Sequence of chain 1.B:
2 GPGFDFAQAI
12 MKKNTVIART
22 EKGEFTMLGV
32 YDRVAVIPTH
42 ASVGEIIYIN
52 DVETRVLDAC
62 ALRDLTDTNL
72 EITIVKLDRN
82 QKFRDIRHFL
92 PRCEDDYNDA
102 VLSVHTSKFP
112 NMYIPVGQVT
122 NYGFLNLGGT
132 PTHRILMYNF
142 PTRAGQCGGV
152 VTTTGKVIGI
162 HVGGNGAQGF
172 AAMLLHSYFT

Binding-site contacts:
Ligand atom C2 contacts residue THR21 of chain 1.B at 3.5 Å.
Ligand atom C4 contacts residue ILE47 of chain 1.B at 3.2 Å (hydrophobic).
Ligand atom C5 contacts residue GLU22 of chain 1.B at 4.2 Å.
Ligand atom C7 contacts residue GLU22 of chain 1.B at 4.1 Å.
Ligand atom C3 contacts residue TYR49 of chain 1.B at 4.0 Å (hydrophobic).
Ligand atom O contacts residue TYR49 of chain 1.B at 3.9 Å.
Ligand atom C9 contacts residue GLU22 of chain 1.B at 4.2 Å.
Ligand atom O contacts residue ARG20 of chain 1.B at 2.5 Å (salt-bridge).
Ligand atom C3 contacts residue GLU22 of chain 1.B at 4.2 Å.
Ligand atom C8 contacts residue GLU22 of chain 1.B at 3.8 Å.
Ligand atom N contacts residue THR21 of chain 1.B at 3.3 Å (h-bond).
Ligand atom C9 contacts residue GLY24 of chain 1.B at 4.1 Å.
Ligand atom C1 contacts residue THR21 of chain 1.B at 3.6 Å.
Ligand atom C2 contacts residue TYR49 of chain 1.B at 3.7 Å (hydrophobic).
Ligand atom C3 contacts residue ARG20 of chain 1.B at 3.9 Å.
Ligand atom C3 contacts residue ILE48 of chain 1.B at 4.3 Å (hydrophobic).
Ligand atom C1 contacts residue GLU22 of chain 1.B at 3.6 Å.
Ligand atom C contacts residue ARG20 of chain 1.B at 3.6 Å.
Ligand atom O1 contacts residue GLU22 of chain 1.B at 4.4 Å.
Ligand atom O2 contacts residue GLY24 of chain 1.B at 4.1 Å.
Ligand atom C6 contacts residue ARG20 of chain 1.B at 4.0 Å.
Ligand atom C3 contacts residue THR21 of chain 1.B at 4.0 Å.
Ligand atom C9 contacts residue ARG20 of chain 1.B at 4.3 Å.
Ligand atom O2 contacts residue GLU22 of chain 1.B at 4.0 Å.
Ligand atom O2 contacts residue ARG20 of chain 1.B at 3.6 Å.
Ligand atom N1 contacts residue THR21 of chain 1.B at 4.2 Å.
Ligand atom C2 contacts residue GLU22 of chain 1.B at 3.9 Å.
Ligand atom C9 contacts residue THR21 of chain 1.B at 4.3 Å.
Ligand atom C contacts residue THR21 of chain 1.B at 3.5 Å.
Ligand atom C2 contacts residue ARG20 of chain 1.B at 3.6 Å.
Ligand atom N1 contacts residue GLU22 of chain 1.B at 3.7 Å.
Ligand atom O2 contacts residue THR21 of chain 1.B at 3.2 Å (h-bond).
Ligand atom O contacts residue THR21 of chain 1.B at 3.9 Å.
Ligand atom C6 contacts residue THR21 of chain 1.B at 3.9 Å.
Ligand atom C4 contacts residue GLU22 of chain 1.B at 4.4 Å.
Ligand atom C3 contacts residue ILE47 of chain 1.B at 3.3 Å (hydrophobic).
Ligand atom N contacts residue GLU22 of chain 1.B at 3.6 Å.

This small molecule binds to this protein.
Small molecule (SMILES): O=C(Nc1ccccn1)[C@H]1COCCO1